A protein and the small-molecule ligand that binds it are described below.
Small molecule (SMILES): C[C@H](N)C(=O)N1CCC[C@H]1C(=O)N[C@@H](CC(=O)O)C(=O)N1CCC[C@H]1C(=O)N[C@@H](CC(N)=O)C(=O)N[C@@H](C)C(=O)N[C@@H](CC(N)=O)C(=O)N1CCC[C@H]1C(=O)N[C@H](C=O)CC(N)=O

Sequence of chain 1.H:
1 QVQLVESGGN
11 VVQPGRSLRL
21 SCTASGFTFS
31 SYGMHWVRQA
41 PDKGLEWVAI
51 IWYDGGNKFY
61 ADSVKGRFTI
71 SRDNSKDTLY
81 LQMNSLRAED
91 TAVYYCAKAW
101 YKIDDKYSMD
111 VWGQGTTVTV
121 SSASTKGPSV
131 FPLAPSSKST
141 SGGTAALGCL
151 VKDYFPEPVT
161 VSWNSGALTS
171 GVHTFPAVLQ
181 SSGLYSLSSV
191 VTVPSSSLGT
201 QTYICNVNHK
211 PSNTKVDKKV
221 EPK

Sequence of chain 1.I:
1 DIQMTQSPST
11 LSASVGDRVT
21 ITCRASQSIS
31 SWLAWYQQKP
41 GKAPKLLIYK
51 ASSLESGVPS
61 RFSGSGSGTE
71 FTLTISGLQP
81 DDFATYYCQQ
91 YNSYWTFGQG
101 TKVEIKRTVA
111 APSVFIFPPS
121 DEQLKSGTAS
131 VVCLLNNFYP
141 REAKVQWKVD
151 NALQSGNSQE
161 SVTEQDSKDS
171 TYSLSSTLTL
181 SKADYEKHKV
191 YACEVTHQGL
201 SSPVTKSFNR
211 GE

Binding-site contacts:
Ligand atom CB contacts residue TYR107 of chain 1.H at 3.5 Å (hydrophobic).
Ligand atom ND2 contacts residue TRP95 of chain 1.I at 3.7 Å.
Ligand atom N contacts residue TYR107 of chain 1.H at 3.6 Å.
Ligand atom ND2 contacts residue TYR94 of chain 1.I at 3.0 Å (h-bond).
Ligand atom CG contacts residue TYR94 of chain 1.I at 3.8 Å (hydrophobic).
Ligand atom CG contacts residue ASN92 of chain 1.I at 3.3 Å.
Ligand atom CG contacts residue GLY33 of chain 1.H at 3.8 Å.
Ligand atom O contacts residue LYS106 of chain 1.H at 3.3 Å.
Ligand atom O contacts residue GLY33 of chain 1.H at 3.6 Å (h-bond).
Ligand atom CB contacts residue TYR101 of chain 1.H at 3.6 Å (hydrophobic).
Ligand atom CG contacts residue ALA99 of chain 1.H at 3.6 Å (hydrophobic).
Ligand atom ND2 contacts residue TYR101 of chain 1.H at 3.5 Å.
Ligand atom O contacts residue PHE59 of chain 1.H at 3.3 Å.
Ligand atom O contacts residue TYR53 of chain 1.H at 2.9 Å (h-bond).
Ligand atom CA contacts residue TRP52 of chain 1.H at 3.6 Å (hydrophobic).
Ligand atom O contacts residue TRP95 of chain 1.I at 3.2 Å.
Ligand atom O contacts residue TRP52 of chain 1.H at 3.5 Å.
Ligand atom OD1 contacts residue TYR107 of chain 1.H at 3.7 Å.
Ligand atom O contacts residue TYR53 of chain 1.H at 3.7 Å.
Ligand atom CG contacts residue ASN57 of chain 1.H at 3.4 Å.
Ligand atom OD1 contacts residue TYR94 of chain 1.I at 3.1 Å (h-bond).
Ligand atom OD1 contacts residue SER93 of chain 1.I at 3.6 Å.
Ligand atom ND2 contacts residue ASN92 of chain 1.I at 3.6 Å.
Ligand atom CA contacts residue SER31 of chain 1.H at 3.5 Å.
Ligand atom OD2 contacts residue LYS106 of chain 1.H at 3.7 Å.
Ligand atom CG contacts residue TYR32 of chain 1.H at 3.7 Å (hydrophobic).
Ligand atom OD1 contacts residue ASN92 of chain 1.I at 3.1 Å (h-bond).
Ligand atom CB contacts residue SER31 of chain 1.H at 3.1 Å.
Ligand atom OD1 contacts residue GLY33 of chain 1.H at 2.6 Å (h-bond).
Ligand atom O contacts residue TRP52 of chain 1.H at 3.5 Å.
Ligand atom CG contacts residue TYR107 of chain 1.H at 3.7 Å (hydrophobic).
Ligand atom ND2 contacts residue TRP100 of chain 1.H at 3.1 Å (h-bond).
Ligand atom C contacts residue TYR53 of chain 1.H at 3.7 Å (hydrophobic).
Ligand atom O contacts residue TRP52 of chain 1.H at 3.4 Å (h-bond).
Ligand atom O contacts residue SER31 of chain 1.H at 3.4 Å (h-bond).
Ligand atom CA contacts residue TYR107 of chain 1.H at 3.6 Å (hydrophobic).
Ligand atom OD1 contacts residue TYR32 of chain 1.H at 3.2 Å.
Ligand atom ND2 contacts residue TYR32 of chain 1.H at 3.6 Å.
Ligand atom O contacts residue TYR107 of chain 1.H at 2.9 Å (h-bond).
Ligand atom ND2 contacts residue TYR91 of chain 1.I at 3.3 Å (h-bond).